Sequence of chain 1.A:
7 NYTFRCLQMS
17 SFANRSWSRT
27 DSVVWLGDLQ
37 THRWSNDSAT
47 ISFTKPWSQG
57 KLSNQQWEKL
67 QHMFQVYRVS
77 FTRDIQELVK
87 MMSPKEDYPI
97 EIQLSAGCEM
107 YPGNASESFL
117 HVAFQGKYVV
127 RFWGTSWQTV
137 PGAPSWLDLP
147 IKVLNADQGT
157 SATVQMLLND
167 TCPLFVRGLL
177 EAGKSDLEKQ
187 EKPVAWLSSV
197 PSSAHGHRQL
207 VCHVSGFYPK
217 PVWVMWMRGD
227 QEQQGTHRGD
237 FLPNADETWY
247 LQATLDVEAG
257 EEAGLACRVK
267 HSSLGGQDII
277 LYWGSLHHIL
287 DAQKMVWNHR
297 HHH

Binding-site contacts:
Ligand atom O5 contacts residue ASN42 of chain 1.A at 2.3 Å (h-bond).
Ligand atom C7 contacts residue ASN42 of chain 1.A at 3.5 Å.
Ligand atom C8 contacts residue ARG25 of chain 1.A at 4.1 Å.
Ligand atom N2 contacts residue SER24 of chain 1.A at 2.9 Å (h-bond).
Ligand atom N2 contacts residue ASN42 of chain 1.A at 3.0 Å (h-bond).
Ligand atom C7 contacts residue ARG25 of chain 1.A at 4.0 Å.
Ligand atom C5 contacts residue ASN42 of chain 1.A at 3.7 Å.
Ligand atom O7 contacts residue ARG25 of chain 1.A at 3.6 Å.
Ligand atom C2 contacts residue SER24 of chain 1.A at 3.7 Å.
Ligand atom C2 contacts residue ASN42 of chain 1.A at 2.6 Å.
Ligand atom O7 contacts residue ASN42 of chain 1.A at 4.5 Å.
Ligand atom C1 contacts residue ASN42 of chain 1.A at 1.4 Å.
Ligand atom C7 contacts residue SER24 of chain 1.A at 3.8 Å.
Ligand atom O7 contacts residue TRP23 of chain 1.A at 3.6 Å.
Ligand atom C4 contacts residue ASN42 of chain 1.A at 4.3 Å.
Ligand atom O6 contacts residue ASN42 of chain 1.A at 4.2 Å.
Ligand atom C3 contacts residue ASN42 of chain 1.A at 3.9 Å.
Ligand atom C3 contacts residue SER24 of chain 1.A at 4.0 Å.
Ligand atom O7 contacts residue SER24 of chain 1.A at 3.8 Å.
Ligand atom C1 contacts residue SER24 of chain 1.A at 3.9 Å.
Ligand atom C8 contacts residue ASN42 of chain 1.A at 3.6 Å.

The small molecule below binds the protein below.
Small molecule (SMILES): CC(=O)N[C@@H]1[C@@H](O)[C@H](O)[C@@H](CO)O[C@H]1O